Sequence of chain 1.D:
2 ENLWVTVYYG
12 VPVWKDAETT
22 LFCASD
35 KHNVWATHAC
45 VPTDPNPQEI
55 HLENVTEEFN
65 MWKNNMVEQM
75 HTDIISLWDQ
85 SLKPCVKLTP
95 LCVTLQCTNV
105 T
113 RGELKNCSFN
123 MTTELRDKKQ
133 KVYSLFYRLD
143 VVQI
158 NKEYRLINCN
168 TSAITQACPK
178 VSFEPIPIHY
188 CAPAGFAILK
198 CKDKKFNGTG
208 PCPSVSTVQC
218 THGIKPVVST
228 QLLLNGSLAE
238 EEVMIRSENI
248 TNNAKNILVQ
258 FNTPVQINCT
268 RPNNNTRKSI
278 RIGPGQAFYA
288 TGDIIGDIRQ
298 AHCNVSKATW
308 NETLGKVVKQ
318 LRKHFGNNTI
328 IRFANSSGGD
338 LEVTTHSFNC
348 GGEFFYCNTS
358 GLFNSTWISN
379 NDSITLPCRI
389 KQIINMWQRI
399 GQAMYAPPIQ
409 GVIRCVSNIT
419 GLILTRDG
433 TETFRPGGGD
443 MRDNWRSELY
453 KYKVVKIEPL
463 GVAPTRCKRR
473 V

Sequence of chain 3.D:
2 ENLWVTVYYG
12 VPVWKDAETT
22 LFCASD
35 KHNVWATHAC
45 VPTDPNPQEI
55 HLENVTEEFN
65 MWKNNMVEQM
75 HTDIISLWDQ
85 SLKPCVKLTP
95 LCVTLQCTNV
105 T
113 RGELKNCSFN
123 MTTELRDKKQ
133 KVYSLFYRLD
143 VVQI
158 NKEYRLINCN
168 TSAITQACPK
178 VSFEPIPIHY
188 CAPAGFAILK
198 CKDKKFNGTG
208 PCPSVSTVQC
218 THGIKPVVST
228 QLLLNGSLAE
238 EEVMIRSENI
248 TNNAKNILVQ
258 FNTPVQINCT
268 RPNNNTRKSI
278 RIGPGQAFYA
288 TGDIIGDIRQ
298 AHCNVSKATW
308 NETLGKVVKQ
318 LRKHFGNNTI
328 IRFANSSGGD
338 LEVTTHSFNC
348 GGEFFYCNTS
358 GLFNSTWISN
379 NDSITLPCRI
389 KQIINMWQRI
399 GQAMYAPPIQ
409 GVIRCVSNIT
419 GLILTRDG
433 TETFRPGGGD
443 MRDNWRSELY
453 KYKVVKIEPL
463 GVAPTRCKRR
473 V

Sequence of chain 1.G:
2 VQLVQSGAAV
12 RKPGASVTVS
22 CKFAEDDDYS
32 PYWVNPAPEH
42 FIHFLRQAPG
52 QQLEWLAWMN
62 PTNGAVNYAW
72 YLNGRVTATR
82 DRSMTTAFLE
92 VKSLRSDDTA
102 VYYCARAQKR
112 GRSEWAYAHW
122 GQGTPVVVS

Binding-site contacts:
Ligand atom C8 contacts residue THR168 of chain 1.D at 4.1 Å.
Ligand atom O3 contacts residue ARG83 of chain 1.G at 3.5 Å.
Ligand atom C7 contacts residue ASN167 of chain 1.D at 3.4 Å.
Ligand atom C1 contacts residue ASN167 of chain 1.D at 1.4 Å.
Ligand atom O7 contacts residue ARG278 of chain 3.D at 3.0 Å (salt-bridge).
Ligand atom C7 contacts residue ARG278 of chain 3.D at 3.8 Å.
Ligand atom C6 contacts residue ARG162 of chain 1.D at 4.5 Å.
Ligand atom C5 contacts residue ASN167 of chain 1.D at 3.6 Å.
Ligand atom C4 contacts residue ASN167 of chain 1.D at 4.2 Å.
Ligand atom C7 contacts residue THR168 of chain 1.D at 4.3 Å.
Ligand atom C3 contacts residue ARG83 of chain 1.G at 3.6 Å.
Ligand atom O6 contacts residue VAL144 of chain 1.D at 3.8 Å.
Ligand atom N2 contacts residue ASN167 of chain 1.D at 3.1 Å (h-bond).
Ligand atom C2 contacts residue ARG83 of chain 1.G at 4.2 Å.
Ligand atom O5 contacts residue ASN167 of chain 1.D at 2.3 Å (h-bond).
Ligand atom O5 contacts residue ARG162 of chain 1.D at 3.7 Å.
Ligand atom C3 contacts residue ASN167 of chain 1.D at 3.8 Å.
Ligand atom C2 contacts residue ASN167 of chain 1.D at 2.5 Å.
Ligand atom C8 contacts residue ARG278 of chain 3.D at 3.8 Å.
Ligand atom O4 contacts residue ARG83 of chain 1.G at 4.4 Å.
Ligand atom C1 contacts residue ARG162 of chain 1.D at 4.2 Å.
Ligand atom N2 contacts residue THR168 of chain 1.D at 4.3 Å.
Ligand atom N2 contacts residue ARG83 of chain 1.G at 3.6 Å.
Ligand atom O7 contacts residue ASN167 of chain 1.D at 3.1 Å (h-bond).
Ligand atom C8 contacts residue ASN167 of chain 1.D at 4.2 Å.
Ligand atom C1 contacts residue ARG83 of chain 1.G at 4.5 Å.

A small-molecule ligand and the protein it binds are described below.
Small molecule (SMILES): CC(=O)N[C@@H]1[C@@H](O)[C@H](O)[C@@H](CO)O[C@H]1O